A small-molecule ligand and the protein it binds are described below.
Small molecule (SMILES): Nc1ncc(Cl)s1

Sequence of chain 1.B:
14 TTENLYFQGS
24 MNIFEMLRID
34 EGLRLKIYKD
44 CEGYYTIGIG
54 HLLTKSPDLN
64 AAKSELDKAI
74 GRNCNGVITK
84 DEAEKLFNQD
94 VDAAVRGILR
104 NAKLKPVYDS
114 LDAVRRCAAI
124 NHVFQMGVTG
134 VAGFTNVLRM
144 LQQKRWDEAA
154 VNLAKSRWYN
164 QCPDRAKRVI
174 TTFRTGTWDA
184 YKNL

Binding-site contacts:
Ligand atom CLG contacts residue TYR111 of chain 1.B at 3.6 Å.
Ligand atom CAC contacts residue ALA122 of chain 1.B at 3.5 Å (hydrophobic).
Ligand atom NAA contacts residue PHE176 of chain 1.B at 3.2 Å.
Ligand atom SAE contacts residue PHE176 of chain 1.B at 4.3 Å.
Ligand atom CAC contacts residue VAL126 of chain 1.B at 3.9 Å (hydrophobic).
Ligand atom CAG contacts residue LEU107 of chain 1.B at 4.2 Å (hydrophobic).
Ligand atom SAE contacts residue VAL110 of chain 1.B at 4.1 Å.
Ligand atom SAE contacts residue LEU141 of chain 1.B at 3.7 Å.
Ligand atom NAD contacts residue ALA122 of chain 1.B at 3.8 Å.
Ligand atom NAD contacts residue HIS125 of chain 1.B at 3.5 Å (h-bond).
Ligand atom NAD contacts residue VAL134 of chain 1.B at 3.1 Å.
Ligand atom CAG contacts residue ALA122 of chain 1.B at 3.5 Å (hydrophobic).
Ligand atom CAF contacts residue LEU144 of chain 1.B at 4.1 Å (hydrophobic).
Ligand atom NAA contacts residue VAL134 of chain 1.B at 4.2 Å.
Ligand atom CLG contacts residue ILE101 of chain 1.B at 4.2 Å.
Ligand atom CAF contacts residue PHE176 of chain 1.B at 3.6 Å (hydrophobic).
Ligand atom CLG contacts residue LEU107 of chain 1.B at 3.4 Å.
Ligand atom CAF contacts residue HIS125 of chain 1.B at 3.6 Å.
Ligand atom CAC contacts residue VAL134 of chain 1.B at 3.5 Å (hydrophobic).
Ligand atom NAA contacts residue LEU144 of chain 1.B at 3.8 Å.
Ligand atom CAG contacts residue VAL134 of chain 1.B at 4.3 Å (hydrophobic).
Ligand atom NAD contacts residue PHE176 of chain 1.B at 4.2 Å.
Ligand atom CAG contacts residue LEU141 of chain 1.B at 4.3 Å (hydrophobic).
Ligand atom CLG contacts residue VAL110 of chain 1.B at 4.2 Å.
Ligand atom NAD contacts residue VAL126 of chain 1.B at 4.3 Å.
Ligand atom SAE contacts residue LEU144 of chain 1.B at 3.5 Å.
Ligand atom NAA contacts residue HIS125 of chain 1.B at 3.0 Å (h-bond).
Ligand atom CLG contacts residue ALA122 of chain 1.B at 4.0 Å.
Ligand atom CAF contacts residue LEU141 of chain 1.B at 4.3 Å (hydrophobic).
Ligand atom CAC contacts residue LEU107 of chain 1.B at 4.3 Å (hydrophobic).
Ligand atom SAE contacts residue ALA122 of chain 1.B at 4.1 Å.
Ligand atom CAF contacts residue VAL134 of chain 1.B at 3.7 Å (hydrophobic).
Ligand atom CAF contacts residue ALA122 of chain 1.B at 4.2 Å (hydrophobic).